A protein and the small-molecule ligand that binds it are described below.
Small molecule (SMILES): Cc1cn([C@H]2C[C@H](OP(=O)(O)O)[C@@H](COP(=O)(O)O)O2)c(=O)[nH]c1=O

Binding-site contacts:
Ligand atom O5P contacts residue ARG35 of chain 1.B at 2.8 Å (salt-bridge).
Ligand atom O3P contacts residue TYR79 of chain 1.B at 3.3 Å (h-bond).
Ligand atom O4 contacts residue TYR109 of chain 1.B at 4.1 Å.
Ligand atom C6 contacts residue TYR107 of chain 1.B at 4.0 Å (hydrophobic).
Ligand atom C5 contacts residue LEU83 of chain 1.B at 3.9 Å (hydrophobic).
Ligand atom O5' contacts residue ARG81 of chain 1.B at 3.0 Å (salt-bridge).
Ligand atom C1' contacts residue ARG81 of chain 1.B at 4.1 Å.
Ligand atom N3 contacts residue LEU83 of chain 1.B at 3.9 Å.
Ligand atom C4' contacts residue ARG81 of chain 1.B at 3.7 Å.
Ligand atom P2 contacts residue ARG81 of chain 1.B at 3.9 Å.
Ligand atom O4P contacts residue ARG35 of chain 1.B at 3.0 Å (salt-bridge).
Ligand atom C3' contacts residue TYR107 of chain 1.B at 3.7 Å (hydrophobic).
Ligand atom C5' contacts residue TYR107 of chain 1.B at 3.4 Å (hydrophobic).
Ligand atom O5P contacts residue ARG81 of chain 1.B at 2.9 Å (salt-bridge).
Ligand atom C2 contacts residue ASP77 of chain 1.B at 3.9 Å.
Ligand atom P1 contacts residue TYR79 of chain 1.B at 3.5 Å.
Ligand atom C4 contacts residue TYR109 of chain 1.B at 4.0 Å (hydrophobic).
Ligand atom C4 contacts residue LEU83 of chain 1.B at 3.6 Å (hydrophobic).
Ligand atom O3P contacts residue LYS78 of chain 1.B at 2.4 Å (salt-bridge).
Ligand atom O2P contacts residue TYR79 of chain 1.B at 2.5 Å (h-bond).
Ligand atom O4P contacts residue ASP40 of chain 1.B at 3.5 Å (salt-bridge).
Ligand atom O2 contacts residue TYR109 of chain 1.B at 4.0 Å.
Ligand atom O5' contacts residue ARG35 of chain 1.B at 3.8 Å.
Ligand atom O4 contacts residue LEU37 of chain 1.B at 3.8 Å.
Ligand atom C2' contacts residue TYR107 of chain 1.B at 3.6 Å (hydrophobic).
Ligand atom O4' contacts residue ARG81 of chain 1.B at 3.0 Å (salt-bridge).
Ligand atom O2 contacts residue ASP77 of chain 1.B at 3.8 Å.
Ligand atom C4' contacts residue TYR79 of chain 1.B at 4.1 Å (hydrophobic).
Ligand atom O4' contacts residue ASP77 of chain 1.B at 4.1 Å.
Ligand atom P1 contacts residue LYS78 of chain 1.B at 3.7 Å.
Ligand atom C5M contacts residue ARG35 of chain 1.B at 3.7 Å.
Ligand atom P2 contacts residue ARG35 of chain 1.B at 3.6 Å.
Ligand atom O3' contacts residue TYR79 of chain 1.B at 4.2 Å.
Ligand atom C5' contacts residue ARG81 of chain 1.B at 3.9 Å.
Ligand atom N3 contacts residue TYR109 of chain 1.B at 3.7 Å.
Ligand atom O3' contacts residue LYS78 of chain 1.B at 3.5 Å.
Ligand atom C5 contacts residue TYR107 of chain 1.B at 3.9 Å (hydrophobic).
Ligand atom C5M contacts residue TYR107 of chain 1.B at 3.8 Å (hydrophobic).
Ligand atom O4 contacts residue LEU83 of chain 1.B at 3.6 Å.
Ligand atom C5M contacts residue LEU36 of chain 1.B at 3.8 Å (hydrophobic).

Sequence of chain 1.B:
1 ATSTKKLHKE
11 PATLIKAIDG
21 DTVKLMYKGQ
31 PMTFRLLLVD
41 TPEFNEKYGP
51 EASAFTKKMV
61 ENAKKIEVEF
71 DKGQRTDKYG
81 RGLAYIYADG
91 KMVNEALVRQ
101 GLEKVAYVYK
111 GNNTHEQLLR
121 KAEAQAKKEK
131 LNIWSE